This protein binds this small molecule.
Small molecule (SMILES): CC(=O)N[C@H]1[C@H](O[C@H]2[C@H](O)[C@@H](NC(C)=O)CO[C@@H]2CO)O[C@H](CO)[C@@H](O[C@@H]2O[C@H](CO[C@H]3O[C@H](CO[C@H]4O[C@H](CO)[C@@H](O)[C@H](O)[C@@H]4O)[C@@H](O)[C@H](O[C@H]4O[C@H](CO)[C@@H](O)[C@H](O)[C@@H]4O)[C@@H]3O)[C@@H](O)[C@H](O[C@H]3O[C@H](CO)[C@@H](O)[C@H](O)[C@@H]3O)[C@@H]2O)[C@@H]1O

Sequence of chain 1.A:
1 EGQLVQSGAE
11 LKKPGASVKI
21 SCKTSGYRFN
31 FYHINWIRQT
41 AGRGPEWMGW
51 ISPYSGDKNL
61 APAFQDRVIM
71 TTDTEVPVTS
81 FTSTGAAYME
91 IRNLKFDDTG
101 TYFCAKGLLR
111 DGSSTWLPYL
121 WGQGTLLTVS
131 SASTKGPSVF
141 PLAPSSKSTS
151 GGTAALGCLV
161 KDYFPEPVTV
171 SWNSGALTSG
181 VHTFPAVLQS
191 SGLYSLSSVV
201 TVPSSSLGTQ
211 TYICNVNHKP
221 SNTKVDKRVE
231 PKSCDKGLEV

Sequence of chain 1.B:
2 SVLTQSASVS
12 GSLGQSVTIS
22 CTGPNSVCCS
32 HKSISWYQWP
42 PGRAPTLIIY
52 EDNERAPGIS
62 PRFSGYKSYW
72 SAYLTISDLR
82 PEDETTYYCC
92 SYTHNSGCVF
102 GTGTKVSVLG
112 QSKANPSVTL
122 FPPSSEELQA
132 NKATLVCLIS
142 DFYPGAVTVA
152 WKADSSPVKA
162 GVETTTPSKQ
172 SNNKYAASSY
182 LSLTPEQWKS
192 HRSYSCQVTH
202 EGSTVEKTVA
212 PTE

Sequence of chain 1.E:
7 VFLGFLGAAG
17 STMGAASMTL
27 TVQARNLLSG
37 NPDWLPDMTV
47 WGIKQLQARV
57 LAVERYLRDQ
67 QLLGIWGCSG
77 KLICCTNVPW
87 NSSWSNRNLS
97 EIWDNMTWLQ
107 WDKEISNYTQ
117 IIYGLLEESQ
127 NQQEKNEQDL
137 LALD

Sequence of chain 1.D:
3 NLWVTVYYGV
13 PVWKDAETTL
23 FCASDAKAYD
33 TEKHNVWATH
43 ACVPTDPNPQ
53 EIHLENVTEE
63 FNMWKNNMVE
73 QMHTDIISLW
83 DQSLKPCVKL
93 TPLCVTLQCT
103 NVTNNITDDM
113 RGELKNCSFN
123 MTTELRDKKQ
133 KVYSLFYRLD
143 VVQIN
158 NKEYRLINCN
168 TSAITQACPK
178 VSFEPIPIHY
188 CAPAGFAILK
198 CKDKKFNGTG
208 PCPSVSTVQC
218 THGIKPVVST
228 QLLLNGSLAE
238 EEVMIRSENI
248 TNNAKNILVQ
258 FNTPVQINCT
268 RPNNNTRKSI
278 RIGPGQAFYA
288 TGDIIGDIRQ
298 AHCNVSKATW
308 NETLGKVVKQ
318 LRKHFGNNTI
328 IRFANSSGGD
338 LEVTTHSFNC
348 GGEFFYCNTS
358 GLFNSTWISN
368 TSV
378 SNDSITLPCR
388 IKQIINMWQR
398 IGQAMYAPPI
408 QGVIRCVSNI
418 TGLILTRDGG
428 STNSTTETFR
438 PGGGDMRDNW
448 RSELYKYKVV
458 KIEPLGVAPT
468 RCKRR

Binding-site contacts:
Ligand atom C1 contacts residue ASN58 of chain 1.D at 1.4 Å.
Ligand atom O6 contacts residue GLY112 of chain 1.A at 3.3 Å.
Ligand atom O7 contacts residue SER52 of chain 1.A at 3.6 Å.
Ligand atom O6 contacts residue PHE31 of chain 1.A at 2.9 Å (h-bond).
Ligand atom O7 contacts residue ASN58 of chain 1.D at 3.0 Å (h-bond).
Ligand atom O7 contacts residue SER17 of chain 1.E at 2.4 Å (h-bond).
Ligand atom C2 contacts residue GLY112 of chain 1.A at 3.7 Å.
Ligand atom C6 contacts residue GLY112 of chain 1.A at 3.4 Å.
Ligand atom C8 contacts residue ARG110 of chain 1.A at 3.7 Å.
Ligand atom N2 contacts residue HIS33 of chain 1.A at 3.2 Å (h-bond).
Ligand atom N2 contacts residue ASN58 of chain 1.D at 2.9 Å (h-bond).
Ligand atom O4 contacts residue HIS95 of chain 1.B at 3.2 Å.
Ligand atom C7 contacts residue SER17 of chain 1.E at 3.2 Å.
Ligand atom O2 contacts residue THR115 of chain 1.A at 3.4 Å.
Ligand atom O6 contacts residue ASN59 of chain 1.A at 2.6 Å (h-bond).
Ligand atom O7 contacts residue HIS33 of chain 1.A at 3.7 Å.
Ligand atom O3 contacts residue HIS33 of chain 1.A at 3.1 Å (h-bond).
Ligand atom O2 contacts residue GLY112 of chain 1.A at 2.8 Å (h-bond).
Ligand atom C8 contacts residue SER17 of chain 1.E at 3.3 Å.
Ligand atom C1 contacts residue ARG110 of chain 1.A at 3.5 Å.
Ligand atom C4 contacts residue ASP57 of chain 1.A at 3.6 Å.
Ligand atom O6 contacts residue ARG110 of chain 1.A at 2.7 Å (salt-bridge).
Ligand atom O5 contacts residue ARG110 of chain 1.A at 3.0 Å (salt-bridge).
Ligand atom C7 contacts residue ASN58 of chain 1.D at 3.2 Å.
Ligand atom C5 contacts residue ARG110 of chain 1.A at 3.1 Å.
Ligand atom O4 contacts residue TYR54 of chain 1.A at 3.7 Å.
Ligand atom O5 contacts residue ASN58 of chain 1.D at 2.3 Å (h-bond).
Ligand atom C6 contacts residue ASP57 of chain 1.A at 3.7 Å.
Ligand atom C6 contacts residue ASN59 of chain 1.A at 3.2 Å.
Ligand atom C7 contacts residue HIS33 of chain 1.A at 3.3 Å.
Ligand atom C8 contacts residue PHE31 of chain 1.A at 3.5 Å (hydrophobic).
Ligand atom C2 contacts residue ASN58 of chain 1.D at 2.5 Å.
Ligand atom O4 contacts residue ASP57 of chain 1.A at 2.5 Å (salt-bridge).
Ligand atom C5 contacts residue GLY112 of chain 1.A at 3.6 Å.
Ligand atom C5 contacts residue TYR54 of chain 1.A at 3.6 Å (hydrophobic).
Ligand atom O6 contacts residue ASP57 of chain 1.A at 2.5 Å (salt-bridge).
Ligand atom C5 contacts residue ASN58 of chain 1.D at 3.6 Å.
Ligand atom C6 contacts residue PHE31 of chain 1.A at 3.5 Å (hydrophobic).
Ligand atom O6 contacts residue SER113 of chain 1.A at 2.5 Å (h-bond).
Ligand atom C6 contacts residue ASN30 of chain 1.A at 3.4 Å.